A small-molecule ligand and the protein it binds are described below.
Small molecule (SMILES): CC(=O)N[C@H]1[C@H](O[C@H]2[C@H](O)[C@@H](NC(C)=O)CO[C@@H]2CO[C@@H]2O[C@@H](C)[C@@H](O)[C@@H](O)[C@@H]2O)O[C@H](CO)[C@@H](O[C@@H]2O[C@H](CO[C@H]3O[C@H](CO)[C@@H](O)[C@H](O)[C@@H]3O)[C@@H](O)[C@H](O[C@H]3O[C@H](CO)[C@@H](O)[C@H](O)[C@@H]3O)[C@@H]2O)[C@@H]1O

Sequence of chain 2.A:
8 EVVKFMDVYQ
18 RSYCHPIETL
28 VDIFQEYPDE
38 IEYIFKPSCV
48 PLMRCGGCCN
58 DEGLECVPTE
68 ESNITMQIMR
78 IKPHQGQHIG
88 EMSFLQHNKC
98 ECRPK

Binding-site contacts:
Ligand atom C7 contacts residue ASN70 of chain 2.A at 3.4 Å.
Ligand atom O3 contacts residue SER90 of chain 2.A at 3.0 Å (h-bond).
Ligand atom C2 contacts residue SER90 of chain 2.A at 3.7 Å.
Ligand atom C1 contacts residue ASN70 of chain 2.A at 1.4 Å.
Ligand atom O2 contacts residue SER90 of chain 2.A at 2.6 Å (h-bond).
Ligand atom C3 contacts residue ASN70 of chain 2.A at 3.7 Å.
Ligand atom N2 contacts residue ASN70 of chain 2.A at 2.9 Å (h-bond).
Ligand atom C8 contacts residue LEU92 of chain 2.A at 4.4 Å (hydrophobic).
Ligand atom C3 contacts residue SER90 of chain 2.A at 3.8 Å.
Ligand atom C4 contacts residue ASN70 of chain 2.A at 4.2 Å.
Ligand atom C8 contacts residue SER69 of chain 2.A at 3.9 Å.
Ligand atom C3 contacts residue TYR34 of chain 2.A at 3.5 Å (hydrophobic).
Ligand atom O6 contacts residue SER90 of chain 2.A at 4.5 Å.
Ligand atom C4 contacts residue TYR34 of chain 2.A at 3.6 Å (hydrophobic).
Ligand atom C8 contacts residue ASN70 of chain 2.A at 4.5 Å.
Ligand atom O3 contacts residue TYR34 of chain 2.A at 3.1 Å (h-bond).
Ligand atom C8 contacts residue GLU68 of chain 2.A at 3.8 Å.
Ligand atom O3 contacts residue MET89 of chain 2.A at 3.7 Å.
Ligand atom O5 contacts residue ASN70 of chain 2.A at 2.2 Å (h-bond).
Ligand atom C2 contacts residue ASN70 of chain 2.A at 2.4 Å.
Ligand atom C5 contacts residue ASN70 of chain 2.A at 3.6 Å.
Ligand atom O7 contacts residue ASN70 of chain 2.A at 3.4 Å (h-bond).
Ligand atom O3 contacts residue GLU88 of chain 2.A at 4.4 Å.